Binding-site contacts:
Ligand atom C3 contacts residue ASN799 of chain 1.A at 3.9 Å.
Ligand atom C1 contacts residue ASN799 of chain 1.A at 1.5 Å.
Ligand atom C2 contacts residue ASN799 of chain 1.A at 2.5 Å.
Ligand atom O5 contacts residue ASN799 of chain 1.A at 2.4 Å (h-bond).
Ligand atom C5 contacts residue ASN799 of chain 1.A at 3.8 Å.
Ligand atom C4 contacts residue ASN799 of chain 1.A at 4.3 Å.
Ligand atom C8 contacts residue ASN799 of chain 1.A at 4.4 Å.
Ligand atom N2 contacts residue ASN799 of chain 1.A at 2.9 Å (h-bond).
Ligand atom O7 contacts residue ASN799 of chain 1.A at 3.3 Å (h-bond).
Ligand atom O7 contacts residue ASN1159 of chain 1.A at 3.8 Å.
Ligand atom C7 contacts residue ASN799 of chain 1.A at 3.3 Å.

This small molecule binds to this protein.
Small molecule (SMILES): CC(=O)N[C@@H]1[C@@H](O)[C@H](O)[C@@H](CO)O[C@H]1O

Sequence of chain 1.A:
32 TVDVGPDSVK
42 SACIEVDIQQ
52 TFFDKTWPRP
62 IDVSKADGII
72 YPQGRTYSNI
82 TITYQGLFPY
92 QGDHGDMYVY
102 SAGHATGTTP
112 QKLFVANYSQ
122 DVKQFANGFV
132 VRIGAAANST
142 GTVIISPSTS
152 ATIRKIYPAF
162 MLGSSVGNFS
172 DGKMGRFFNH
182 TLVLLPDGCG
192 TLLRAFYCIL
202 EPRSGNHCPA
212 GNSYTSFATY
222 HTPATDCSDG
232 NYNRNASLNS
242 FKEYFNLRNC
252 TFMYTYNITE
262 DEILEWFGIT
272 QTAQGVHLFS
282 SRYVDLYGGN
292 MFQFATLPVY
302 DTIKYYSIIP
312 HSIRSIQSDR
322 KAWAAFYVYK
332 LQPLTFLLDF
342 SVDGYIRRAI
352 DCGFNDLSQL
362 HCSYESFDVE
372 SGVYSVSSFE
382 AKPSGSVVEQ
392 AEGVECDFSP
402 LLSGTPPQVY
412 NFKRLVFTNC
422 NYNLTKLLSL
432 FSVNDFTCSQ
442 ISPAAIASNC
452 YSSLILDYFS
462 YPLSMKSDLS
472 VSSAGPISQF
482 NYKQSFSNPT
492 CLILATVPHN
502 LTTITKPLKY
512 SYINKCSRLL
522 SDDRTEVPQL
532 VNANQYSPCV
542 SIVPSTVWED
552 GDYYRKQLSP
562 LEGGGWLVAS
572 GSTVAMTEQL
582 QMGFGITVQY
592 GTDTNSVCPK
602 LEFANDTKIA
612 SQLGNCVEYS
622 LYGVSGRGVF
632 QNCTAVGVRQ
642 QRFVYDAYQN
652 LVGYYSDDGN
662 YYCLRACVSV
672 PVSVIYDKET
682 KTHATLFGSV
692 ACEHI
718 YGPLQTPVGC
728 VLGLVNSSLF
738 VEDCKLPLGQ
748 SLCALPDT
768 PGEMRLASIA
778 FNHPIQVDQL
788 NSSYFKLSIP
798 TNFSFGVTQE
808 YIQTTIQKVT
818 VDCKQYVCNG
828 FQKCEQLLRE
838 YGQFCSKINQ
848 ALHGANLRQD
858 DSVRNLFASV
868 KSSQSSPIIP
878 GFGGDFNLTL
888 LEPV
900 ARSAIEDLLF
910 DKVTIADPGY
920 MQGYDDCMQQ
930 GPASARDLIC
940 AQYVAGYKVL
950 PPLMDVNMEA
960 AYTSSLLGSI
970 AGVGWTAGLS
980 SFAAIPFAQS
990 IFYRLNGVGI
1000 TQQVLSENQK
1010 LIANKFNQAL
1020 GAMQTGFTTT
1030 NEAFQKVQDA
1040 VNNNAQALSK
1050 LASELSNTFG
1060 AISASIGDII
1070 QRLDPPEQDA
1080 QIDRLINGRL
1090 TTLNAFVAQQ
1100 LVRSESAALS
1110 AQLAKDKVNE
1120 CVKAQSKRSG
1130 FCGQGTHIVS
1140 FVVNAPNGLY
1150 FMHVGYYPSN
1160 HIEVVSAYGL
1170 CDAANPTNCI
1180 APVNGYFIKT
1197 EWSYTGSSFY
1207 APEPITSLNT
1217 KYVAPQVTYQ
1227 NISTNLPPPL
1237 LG